Sequence of chain 1.A:
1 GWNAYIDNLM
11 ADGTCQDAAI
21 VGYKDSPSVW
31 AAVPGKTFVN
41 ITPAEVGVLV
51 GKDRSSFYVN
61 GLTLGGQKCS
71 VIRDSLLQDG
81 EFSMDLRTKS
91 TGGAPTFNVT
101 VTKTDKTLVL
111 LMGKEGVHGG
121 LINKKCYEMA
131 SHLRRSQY

Sequence of chain 1.B:
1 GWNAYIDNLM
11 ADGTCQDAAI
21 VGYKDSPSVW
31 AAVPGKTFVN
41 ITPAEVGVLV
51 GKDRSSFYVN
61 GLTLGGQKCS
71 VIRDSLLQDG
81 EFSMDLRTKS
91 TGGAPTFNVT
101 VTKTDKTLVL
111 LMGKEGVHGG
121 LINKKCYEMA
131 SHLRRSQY

Binding-site contacts:
Ligand atom O contacts residue HIS132 of chain 1.B at 3.0 Å.
Ligand atom OXT contacts residue GLY1 of chain 1.B at 2.6 Å (h-bond).
Ligand atom C contacts residue GLY1 of chain 1.B at 3.0 Å.
Ligand atom O contacts residue TYR5 of chain 1.B at 2.7 Å (h-bond).
Ligand atom CG contacts residue TRP2 of chain 1.B at 3.6 Å (hydrophobic).
Ligand atom C contacts residue TYR5 of chain 1.A at 3.3 Å (hydrophobic).
Ligand atom C contacts residue TYR5 of chain 1.B at 3.5 Å (hydrophobic).
Ligand atom O contacts residue TYR138 of chain 1.A at 3.0 Å (h-bond).
Ligand atom CD contacts residue SER136 of chain 1.B at 3.7 Å.
Ligand atom CD contacts residue TYR5 of chain 1.B at 3.7 Å (hydrophobic).
Ligand atom CG contacts residue SER136 of chain 1.B at 3.5 Å.
Ligand atom CA contacts residue TYR5 of chain 1.A at 3.4 Å (hydrophobic).
Ligand atom CG contacts residue HIS132 of chain 1.B at 3.9 Å.
Ligand atom CD contacts residue TRP30 of chain 1.A at 3.8 Å (hydrophobic).
Ligand atom N contacts residue TYR5 of chain 1.A at 3.4 Å (h-bond).
Ligand atom CA contacts residue GLY1 of chain 1.B at 3.3 Å.
Ligand atom N contacts residue TYR5 of chain 1.B at 3.3 Å (h-bond).
Ligand atom CG contacts residue TYR138 of chain 1.B at 3.4 Å (hydrophobic).
Ligand atom CG contacts residue TYR5 of chain 1.B at 3.6 Å (hydrophobic).
Ligand atom O contacts residue TRP2 of chain 1.A at 2.7 Å (h-bond).
Ligand atom CD contacts residue TYR5 of chain 1.A at 3.4 Å (hydrophobic).
Ligand atom CG contacts residue TYR5 of chain 1.A at 3.5 Å (hydrophobic).
Ligand atom CB contacts residue HIS132 of chain 1.B at 3.5 Å.
Ligand atom CB contacts residue TYR138 of chain 1.A at 3.3 Å (hydrophobic).
Ligand atom CA contacts residue TYR5 of chain 1.B at 3.6 Å (hydrophobic).
Ligand atom CB contacts residue GLY1 of chain 1.A at 3.5 Å.
Ligand atom CG contacts residue TRP2 of chain 1.A at 3.6 Å (hydrophobic).
Ligand atom O contacts residue HIS132 of chain 1.A at 2.7 Å (h-bond).
Ligand atom O contacts residue TYR5 of chain 1.A at 3.0 Å (h-bond).
Ligand atom C contacts residue TRP2 of chain 1.A at 3.8 Å (hydrophobic).
Ligand atom CB contacts residue TRP2 of chain 1.A at 3.5 Å (hydrophobic).
Ligand atom CD contacts residue TRP2 of chain 1.A at 3.7 Å (hydrophobic).
Ligand atom CB contacts residue TYR5 of chain 1.B at 3.9 Å (hydrophobic).
Ligand atom O contacts residue GLY1 of chain 1.B at 3.6 Å.
Ligand atom CD contacts residue TRP2 of chain 1.B at 3.1 Å (hydrophobic).
Ligand atom CD contacts residue HIS132 of chain 1.B at 3.7 Å.
Ligand atom CB contacts residue TYR138 of chain 1.B at 3.3 Å (hydrophobic).
Ligand atom CG contacts residue MET129 of chain 1.B at 3.6 Å (hydrophobic).
Ligand atom CG contacts residue TRP30 of chain 1.A at 3.4 Å (hydrophobic).
Ligand atom CG contacts residue GLY1 of chain 1.A at 3.4 Å.

The small molecule below binds the protein below.
Small molecule (SMILES): O=C(O)[C@@H]1CCCN1C(=O)[C@@H]1CCCN1C(=O)[C@@H]1CCCN1C(=O)[C@@H]1CCCN1C(=O)[C@@H]1CCCN1C(=O)[C@@H]1CCCN1C(=O)[C@@H]1CCCN1C(=O)[C@@H]1CCCN1C(=O)[C@@H]1CCCN1C(=O)[C@@H]1CCCN1